The protein below binds the small molecule below.
Small molecule (SMILES): C[C@@]1(c2ccc(Oc3ccccc3)cc2)OC(=O)N(Nc2ccccc2)C1=O

Sequence of chain 1.M:
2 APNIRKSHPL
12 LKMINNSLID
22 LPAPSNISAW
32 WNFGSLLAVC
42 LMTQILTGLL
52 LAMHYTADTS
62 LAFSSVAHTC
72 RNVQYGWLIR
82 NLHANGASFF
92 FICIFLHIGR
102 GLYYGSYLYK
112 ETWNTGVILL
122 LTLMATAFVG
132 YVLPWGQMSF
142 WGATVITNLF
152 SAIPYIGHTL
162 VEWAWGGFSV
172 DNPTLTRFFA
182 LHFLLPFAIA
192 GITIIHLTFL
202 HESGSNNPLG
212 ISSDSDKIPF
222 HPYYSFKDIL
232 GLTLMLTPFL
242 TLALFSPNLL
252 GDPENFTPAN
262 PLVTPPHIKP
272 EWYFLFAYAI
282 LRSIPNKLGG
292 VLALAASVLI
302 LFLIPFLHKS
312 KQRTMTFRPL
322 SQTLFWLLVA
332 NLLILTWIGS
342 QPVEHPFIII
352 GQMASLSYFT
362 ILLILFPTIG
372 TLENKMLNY

Binding-site contacts:
Ligand atom C15 contacts residue MET125 of chain 1.M at 3.9 Å (hydrophobic).
Ligand atom N2 contacts residue TYR132 of chain 1.M at 3.6 Å.
Ligand atom O3 contacts residue GLY143 of chain 1.M at 3.8 Å.
Ligand atom C11 contacts residue PHE275 of chain 1.M at 3.7 Å (hydrophobic).
Ligand atom C21 contacts residue GLY143 of chain 1.M at 3.6 Å.
Ligand atom O14 contacts residue MET125 of chain 1.M at 3.3 Å.
Ligand atom C7 contacts residue GLU272 of chain 1.M at 3.7 Å.
Ligand atom O4 contacts residue TYR132 of chain 1.M at 3.6 Å.
Ligand atom O3 contacts residue TYR132 of chain 1.M at 3.2 Å.
Ligand atom C3 contacts residue TYR132 of chain 1.M at 3.2 Å (hydrophobic).
Ligand atom C26 contacts residue GLY143 of chain 1.M at 3.9 Å.
Ligand atom C10 contacts residue ILE147 of chain 1.M at 4.0 Å (hydrophobic).
Ligand atom N1 contacts residue TYR132 of chain 1.M at 3.9 Å.
Ligand atom O14 contacts residue PHE275 of chain 1.M at 3.7 Å.
Ligand atom O6 contacts residue GLU272 of chain 1.M at 2.8 Å (salt-bridge).
Ligand atom C25 contacts residue ILE147 of chain 1.M at 3.7 Å (hydrophobic).
Ligand atom C16 contacts residue MET125 of chain 1.M at 3.9 Å (hydrophobic).
Ligand atom C9 contacts residue PHE275 of chain 1.M at 4.0 Å (hydrophobic).
Ligand atom C10 contacts residue PHE275 of chain 1.M at 3.5 Å (hydrophobic).
Ligand atom C3 contacts residue PHE129 of chain 1.M at 3.9 Å (hydrophobic).
Ligand atom O3 contacts residue PHE129 of chain 1.M at 3.7 Å.
Ligand atom C7 contacts residue TYR132 of chain 1.M at 3.6 Å (hydrophobic).
Ligand atom C26 contacts residue ILE147 of chain 1.M at 3.8 Å (hydrophobic).
Ligand atom C21 contacts residue PRO271 of chain 1.M at 3.6 Å (hydrophobic).
Ligand atom C13 contacts residue PHE129 of chain 1.M at 3.8 Å (hydrophobic).
Ligand atom O4 contacts residue PHE129 of chain 1.M at 3.4 Å.
Ligand atom C22 contacts residue LYS270 of chain 1.M at 4.0 Å.
Ligand atom C26 contacts residue PRO271 of chain 1.M at 3.8 Å (hydrophobic).
Ligand atom C23 contacts residue ILE269 of chain 1.M at 3.3 Å (hydrophobic).
Ligand atom C6 contacts residue GLU272 of chain 1.M at 3.9 Å.
Ligand atom C24 contacts residue ILE269 of chain 1.M at 4.0 Å (hydrophobic).
Ligand atom C13 contacts residue TYR274 of chain 1.M at 3.8 Å (hydrophobic).
Ligand atom C20 contacts residue PHE275 of chain 1.M at 3.8 Å (hydrophobic).
Ligand atom C12 contacts residue MET125 of chain 1.M at 3.5 Å (hydrophobic).
Ligand atom C23 contacts residue PRO271 of chain 1.M at 3.8 Å (hydrophobic).
Ligand atom O6 contacts residue PRO271 of chain 1.M at 3.4 Å.
Ligand atom C7 contacts residue TYR274 of chain 1.M at 3.2 Å (hydrophobic).
Ligand atom C22 contacts residue GLY143 of chain 1.M at 3.7 Å.
Ligand atom N1 contacts residue PRO271 of chain 1.M at 3.9 Å.
Ligand atom C22 contacts residue PRO271 of chain 1.M at 3.5 Å (hydrophobic).